Sequence of chain 1.A:
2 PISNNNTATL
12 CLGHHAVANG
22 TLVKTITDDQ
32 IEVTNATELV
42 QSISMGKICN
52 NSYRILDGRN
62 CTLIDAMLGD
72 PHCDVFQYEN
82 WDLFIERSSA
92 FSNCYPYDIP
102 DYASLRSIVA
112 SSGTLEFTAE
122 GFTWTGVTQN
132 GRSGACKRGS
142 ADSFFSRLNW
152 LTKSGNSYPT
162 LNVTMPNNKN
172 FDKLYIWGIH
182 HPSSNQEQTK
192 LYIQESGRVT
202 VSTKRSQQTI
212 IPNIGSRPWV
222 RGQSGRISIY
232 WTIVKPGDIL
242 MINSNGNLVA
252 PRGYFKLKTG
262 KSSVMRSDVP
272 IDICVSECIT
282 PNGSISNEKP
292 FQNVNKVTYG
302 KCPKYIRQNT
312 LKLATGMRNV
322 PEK

Binding-site contacts:
Ligand atom C8 contacts residue ASN61 of chain 1.A at 4.2 Å.
Ligand atom C4 contacts residue ASN61 of chain 1.A at 4.3 Å.
Ligand atom N2 contacts residue ASN61 of chain 1.A at 3.0 Å (h-bond).
Ligand atom C7 contacts residue ARG60 of chain 1.A at 4.0 Å.
Ligand atom O7 contacts residue ASN61 of chain 1.A at 3.9 Å.
Ligand atom C7 contacts residue ASN61 of chain 1.A at 3.7 Å.
Ligand atom O7 contacts residue ARG60 of chain 1.A at 3.6 Å.
Ligand atom C3 contacts residue ASN61 of chain 1.A at 3.9 Å.
Ligand atom C1 contacts residue PHE92 of chain 1.A at 4.0 Å (hydrophobic).
Ligand atom O6 contacts residue PHE92 of chain 1.A at 4.2 Å.
Ligand atom C2 contacts residue ASN61 of chain 1.A at 2.5 Å.
Ligand atom O5 contacts residue ASN61 of chain 1.A at 2.3 Å (h-bond).
Ligand atom C8 contacts residue ARG60 of chain 1.A at 3.4 Å.
Ligand atom C1 contacts residue ASN61 of chain 1.A at 1.4 Å.
Ligand atom C5 contacts residue ASN61 of chain 1.A at 3.6 Å.
Ligand atom O5 contacts residue PHE92 of chain 1.A at 3.7 Å.

A small-molecule ligand and the protein it binds are described below.
Small molecule (SMILES): CC(=O)N[C@@H]1[C@@H](O)[C@H](O)[C@@H](CO)O[C@H]1O